A small-molecule ligand and the protein it binds are described below.
Small molecule (SMILES): CC(=O)N[C@@H]1[C@@H](O)[C@H](O)[C@@H](CO)O[C@H]1O

Sequence of chain 1.A:
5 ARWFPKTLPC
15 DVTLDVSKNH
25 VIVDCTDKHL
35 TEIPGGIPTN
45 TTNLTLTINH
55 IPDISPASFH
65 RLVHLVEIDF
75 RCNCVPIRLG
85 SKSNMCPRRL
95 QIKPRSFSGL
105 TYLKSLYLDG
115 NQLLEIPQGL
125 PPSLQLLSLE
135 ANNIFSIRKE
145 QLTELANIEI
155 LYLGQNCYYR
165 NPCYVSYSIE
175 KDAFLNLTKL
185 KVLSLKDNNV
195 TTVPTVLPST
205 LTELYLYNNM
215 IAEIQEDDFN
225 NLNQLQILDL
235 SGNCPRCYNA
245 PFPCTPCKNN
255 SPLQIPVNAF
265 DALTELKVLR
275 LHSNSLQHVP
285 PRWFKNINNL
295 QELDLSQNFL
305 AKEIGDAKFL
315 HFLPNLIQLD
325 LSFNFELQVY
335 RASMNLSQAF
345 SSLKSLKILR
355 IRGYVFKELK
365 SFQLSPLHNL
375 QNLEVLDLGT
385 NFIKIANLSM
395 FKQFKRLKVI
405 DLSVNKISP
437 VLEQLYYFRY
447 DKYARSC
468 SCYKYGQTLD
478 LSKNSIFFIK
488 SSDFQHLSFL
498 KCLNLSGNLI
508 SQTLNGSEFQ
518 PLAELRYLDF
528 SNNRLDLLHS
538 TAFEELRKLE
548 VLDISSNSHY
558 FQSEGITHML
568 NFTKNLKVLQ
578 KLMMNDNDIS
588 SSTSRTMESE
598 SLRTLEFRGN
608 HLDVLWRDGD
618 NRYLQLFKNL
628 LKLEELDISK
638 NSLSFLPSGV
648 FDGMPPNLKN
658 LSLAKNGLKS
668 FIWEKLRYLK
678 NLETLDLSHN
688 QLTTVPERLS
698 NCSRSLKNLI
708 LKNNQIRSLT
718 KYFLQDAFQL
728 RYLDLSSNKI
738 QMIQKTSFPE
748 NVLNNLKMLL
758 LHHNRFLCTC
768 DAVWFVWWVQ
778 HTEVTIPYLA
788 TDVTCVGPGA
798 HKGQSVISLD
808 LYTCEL

Binding-site contacts:
Ligand atom N2 contacts residue ASN501 of chain 1.A at 2.9 Å (h-bond).
Ligand atom C1 contacts residue SER479 of chain 1.A at 4.2 Å.
Ligand atom C6 contacts residue SER479 of chain 1.A at 3.6 Å.
Ligand atom O6 contacts residue SER479 of chain 1.A at 2.7 Å (h-bond).
Ligand atom C5 contacts residue ASN501 of chain 1.A at 3.7 Å.
Ligand atom O5 contacts residue SER503 of chain 1.A at 4.4 Å.
Ligand atom C7 contacts residue CYS469 of chain 1.A at 4.1 Å (hydrophobic).
Ligand atom C2 contacts residue ASN501 of chain 1.A at 2.4 Å.
Ligand atom C8 contacts residue ASP526 of chain 1.A at 3.7 Å.
Ligand atom C5 contacts residue SER479 of chain 1.A at 4.0 Å.
Ligand atom C1 contacts residue ASP526 of chain 1.A at 3.5 Å.
Ligand atom C1 contacts residue ASN501 of chain 1.A at 1.4 Å.
Ligand atom O5 contacts residue ASN501 of chain 1.A at 2.4 Å (h-bond).
Ligand atom C8 contacts residue CYS469 of chain 1.A at 3.6 Å (hydrophobic).
Ligand atom O6 contacts residue SER407 of chain 1.A at 3.9 Å.
Ligand atom C7 contacts residue SER468 of chain 1.A at 4.1 Å.
Ligand atom C3 contacts residue ASN501 of chain 1.A at 3.8 Å.
Ligand atom C8 contacts residue TYR524 of chain 1.A at 3.5 Å (hydrophobic).
Ligand atom C8 contacts residue SER468 of chain 1.A at 4.2 Å.
Ligand atom C3 contacts residue ASP526 of chain 1.A at 3.8 Å.
Ligand atom O7 contacts residue ASN501 of chain 1.A at 3.9 Å.
Ligand atom O7 contacts residue CYS469 of chain 1.A at 3.5 Å (h-bond).
Ligand atom O5 contacts residue SER479 of chain 1.A at 3.4 Å (h-bond).
Ligand atom N2 contacts residue ASP526 of chain 1.A at 2.7 Å (salt-bridge).
Ligand atom C4 contacts residue ASN501 of chain 1.A at 4.2 Å.
Ligand atom C7 contacts residue ASP526 of chain 1.A at 3.7 Å.
Ligand atom O6 contacts residue LYS480 of chain 1.A at 3.5 Å (salt-bridge).
Ligand atom C1 contacts residue SER503 of chain 1.A at 4.2 Å.
Ligand atom C6 contacts residue LYS480 of chain 1.A at 3.8 Å.
Ligand atom O7 contacts residue SER468 of chain 1.A at 3.4 Å.
Ligand atom O5 contacts residue ASP477 of chain 1.A at 4.2 Å.
Ligand atom C7 contacts residue ASN501 of chain 1.A at 3.6 Å.
Ligand atom C2 contacts residue ASP526 of chain 1.A at 3.5 Å.